This small molecule binds to this protein.
Small molecule (SMILES): CSC[C@H]1O[C@@H](n2cnc3c(N)ncnc32)[C@H](O)[C@@H]1O

Sequence of chain 1.C:
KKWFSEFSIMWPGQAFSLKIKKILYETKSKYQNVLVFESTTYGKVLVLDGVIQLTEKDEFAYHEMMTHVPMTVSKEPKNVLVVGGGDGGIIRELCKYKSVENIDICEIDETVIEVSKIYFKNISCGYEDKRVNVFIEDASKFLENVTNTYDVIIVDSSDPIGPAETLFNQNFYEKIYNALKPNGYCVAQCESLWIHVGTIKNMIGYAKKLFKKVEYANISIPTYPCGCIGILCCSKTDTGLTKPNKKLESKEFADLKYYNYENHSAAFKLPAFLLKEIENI

Binding-site contacts:
Ligand atom C2 contacts residue ALA141 of chain 1.C at 3.7 Å (hydrophobic).
Ligand atom CS contacts residue GLN55 of chain 1.C at 3.7 Å.
Ligand atom C4' contacts residue GLY87 of chain 1.C at 3.6 Å.
Ligand atom C5' contacts residue ASP158 of chain 1.C at 3.3 Å.
Ligand atom N6 contacts residue ASP140 of chain 1.C at 3.0 Å (salt-bridge).
Ligand atom O2' contacts residue GLU109 of chain 1.C at 2.7 Å (salt-bridge).
Ligand atom C2' contacts residue GLU109 of chain 1.C at 3.5 Å.
Ligand atom N9 contacts residue ILE110 of chain 1.C at 3.7 Å.
Ligand atom N1 contacts residue ALA141 of chain 1.C at 3.0 Å (h-bond).
Ligand atom S5' contacts residue ASP158 of chain 1.C at 3.7 Å.
Ligand atom O2' contacts residue ASP111 of chain 1.C at 3.7 Å.
Ligand atom O4' contacts residue SER160 of chain 1.C at 3.6 Å.
Ligand atom S5' contacts residue SPD1 of chain 1.I at 3.3 Å.
Ligand atom C4 contacts residue ILE110 of chain 1.C at 3.5 Å (hydrophobic).
Ligand atom N3 contacts residue ILE110 of chain 1.C at 3.3 Å (h-bond).
Ligand atom C1' contacts residue GLU109 of chain 1.C at 3.4 Å.
Ligand atom C2 contacts residue ILE110 of chain 1.C at 3.4 Å (hydrophobic).
Ligand atom N7 contacts residue ALA166 of chain 1.C at 3.2 Å (h-bond).
Ligand atom O3' contacts residue GLU109 of chain 1.C at 2.5 Å (salt-bridge).
Ligand atom O3' contacts residue VAL114 of chain 1.C at 3.5 Å.
Ligand atom N6 contacts residue THR168 of chain 1.C at 3.2 Å (h-bond).
Ligand atom CS contacts residue SPD1 of chain 1.I at 3.6 Å.
Ligand atom CS contacts residue ASP89 of chain 1.C at 3.4 Å.
Ligand atom C8 contacts residue SER160 of chain 1.C at 3.3 Å.
Ligand atom C3' contacts residue LEU50 of chain 1.C at 3.7 Å (hydrophobic).
Ligand atom N6 contacts residue LEU169 of chain 1.C at 3.7 Å.
Ligand atom N7 contacts residue PRO165 of chain 1.C at 3.2 Å.
Ligand atom N3 contacts residue GLY86 of chain 1.C at 3.5 Å.
Ligand atom O2' contacts residue GLN34 of chain 1.C at 2.8 Å (h-bond).
Ligand atom C2 contacts residue CYS108 of chain 1.C at 3.4 Å (hydrophobic).
Ligand atom N6 contacts residue PRO165 of chain 1.C at 3.0 Å (h-bond).
Ligand atom O2' contacts residue ILE110 of chain 1.C at 3.6 Å.
Ligand atom C4' contacts residue GLU109 of chain 1.C at 3.4 Å.
Ligand atom S5' contacts residue GLY87 of chain 1.C at 3.7 Å.
Ligand atom S5' contacts residue ASP89 of chain 1.C at 3.4 Å (salt-bridge).
Ligand atom C5' contacts residue SER159 of chain 1.C at 3.7 Å.
Ligand atom O4' contacts residue GLY86 of chain 1.C at 3.5 Å.
Ligand atom C5 contacts residue ILE110 of chain 1.C at 3.6 Å (hydrophobic).
Ligand atom C5' contacts residue SER160 of chain 1.C at 3.5 Å.
Ligand atom C3' contacts residue GLU109 of chain 1.C at 3.4 Å.